Sequence of chain 3.A:
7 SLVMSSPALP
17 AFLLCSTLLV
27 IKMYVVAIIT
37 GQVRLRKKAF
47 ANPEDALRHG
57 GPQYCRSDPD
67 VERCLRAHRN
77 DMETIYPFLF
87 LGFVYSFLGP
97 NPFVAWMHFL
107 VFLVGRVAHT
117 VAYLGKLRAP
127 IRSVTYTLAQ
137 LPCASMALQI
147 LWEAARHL

This protein binds this small molecule.
Small molecule (SMILES): CC(C)C(=O)NCc1ccc(C(F)F)c(C(=O)Nc2nc(-c3ccc(Cl)cc3)c[nH]2)c1

Binding-site contacts:
Ligand atom C20 contacts residue THR133 of chain 2.A at 3.8 Å.
Ligand atom O1 contacts residue GLY37 of chain 3.A at 3.4 Å.
Ligand atom F1 contacts residue ALA125 of chain 2.A at 3.4 Å.
Ligand atom N1 contacts residue PRO126 of chain 2.A at 3.7 Å.
Ligand atom F1 contacts residue ASP51 of chain 3.A at 3.9 Å.
Ligand atom N1 contacts residue ARG54 of chain 3.A at 3.3 Å (salt-bridge).
Ligand atom F contacts residue ASP51 of chain 3.A at 3.2 Å.
Ligand atom C9 contacts residue HIS55 of chain 3.A at 3.9 Å.
Ligand atom F contacts residue HIS55 of chain 3.A at 3.2 Å.
Ligand atom N3 contacts residue GSH1 of chain 2.C at 3.5 Å (h-bond).
Ligand atom C9 contacts residue SER129 of chain 2.A at 3.6 Å.
Ligand atom C10 contacts residue SER129 of chain 2.A at 3.5 Å.
Ligand atom C21 contacts residue ALA125 of chain 2.A at 3.9 Å (hydrophobic).
Ligand atom C21 contacts residue HIS55 of chain 3.A at 3.3 Å.
Ligand atom F1 contacts residue PRO126 of chain 2.A at 3.4 Å.
Ligand atom C16 contacts residue LEU41 of chain 3.A at 3.9 Å (hydrophobic).
Ligand atom C13 contacts residue GSH1 of chain 2.C at 3.8 Å.
Ligand atom C19 contacts residue ALA33 of chain 3.A at 3.8 Å (hydrophobic).
Ligand atom C16 contacts residue GLY37 of chain 3.A at 3.6 Å.
Ligand atom C contacts residue PRO126 of chain 2.A at 3.9 Å (hydrophobic).
Ligand atom C19 contacts residue GSH1 of chain 2.C at 3.9 Å.
Ligand atom C3 contacts residue VAL130 of chain 2.A at 3.7 Å (hydrophobic).
Ligand atom O contacts residue HIS55 of chain 3.A at 3.1 Å (h-bond).
Ligand atom C10 contacts residue HIS55 of chain 3.A at 3.9 Å.
Ligand atom C15 contacts residue SER129 of chain 2.A at 3.6 Å.
Ligand atom C19 contacts residue TYR132 of chain 2.A at 3.9 Å (hydrophobic).
Ligand atom C contacts residue SER129 of chain 2.A at 3.6 Å.
Ligand atom C9 contacts residue ARG54 of chain 3.A at 3.8 Å.
Ligand atom C8 contacts residue VAL130 of chain 2.A at 3.7 Å (hydrophobic).
Ligand atom C7 contacts residue THR133 of chain 2.A at 3.8 Å.
Ligand atom F1 contacts residue SER129 of chain 2.A at 3.6 Å.
Ligand atom C2 contacts residue VAL130 of chain 2.A at 4.0 Å (hydrophobic).
Ligand atom C17 contacts residue GLY37 of chain 3.A at 3.6 Å.
Ligand atom N2 contacts residue SER129 of chain 2.A at 2.8 Å (h-bond).
Ligand atom N contacts residue SER129 of chain 2.A at 3.6 Å (h-bond).
Ligand atom C14 contacts residue GSH1 of chain 2.C at 3.8 Å.
Ligand atom C11 contacts residue HIS55 of chain 3.A at 3.7 Å.
Ligand atom N3 contacts residue GLY37 of chain 3.A at 3.6 Å.
Ligand atom F contacts residue ALA125 of chain 2.A at 3.5 Å.
Ligand atom O contacts residue ARG54 of chain 3.A at 2.7 Å (salt-bridge).

Sequence of chain 2.A:
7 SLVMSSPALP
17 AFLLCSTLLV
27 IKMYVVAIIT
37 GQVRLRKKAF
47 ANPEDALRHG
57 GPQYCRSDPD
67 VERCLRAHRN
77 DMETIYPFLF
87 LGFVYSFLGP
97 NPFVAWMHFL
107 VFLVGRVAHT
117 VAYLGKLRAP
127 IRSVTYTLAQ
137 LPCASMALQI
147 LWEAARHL